The small molecule below binds the protein below.
Small molecule (SMILES): C[C@@H]1NC(=O)[C@H](C[C@@](C)(O)CO)NC(=O)[C@@H]2CC3=C(N=C4C=CC=CC43)SC[C@H](NC(=O)[C@@H]([C@H](C)O)NC1=O)C(=O)N1C[C@H](O)C[C@H]1C(=O)N[C@@H](C)C(=O)N2

Binding-site contacts:
Ligand atom CG contacts residue HIC75 of chain 1.G at 3.9 Å.
Ligand atom CE3 contacts residue PRO114 of chain 1.G at 4.0 Å (hydrophobic).
Ligand atom C contacts residue GLY199 of chain 1.C at 4.0 Å.
Ligand atom CD2 contacts residue TYR200 of chain 1.C at 3.6 Å (hydrophobic).
Ligand atom CG contacts residue SER201 of chain 1.C at 3.7 Å.
Ligand atom CZ2 contacts residue ARG179 of chain 1.G at 3.5 Å.
Ligand atom CB contacts residue GLY199 of chain 1.C at 3.6 Å.
Ligand atom O contacts residue GLN248 of chain 1.C at 3.4 Å (h-bond).
Ligand atom CD2 contacts residue SER201 of chain 1.C at 3.6 Å.
Ligand atom CB contacts residue GLY199 of chain 1.C at 3.6 Å.
Ligand atom CA contacts residue GLN248 of chain 1.C at 3.5 Å.
Ligand atom CH2 contacts residue PRO114 of chain 1.G at 3.9 Å (hydrophobic).
Ligand atom CB contacts residue SER201 of chain 1.C at 3.6 Å.
Ligand atom CE3 contacts residue SER201 of chain 1.C at 3.9 Å.
Ligand atom CD2 contacts residue ILE77 of chain 1.G at 3.6 Å (hydrophobic).
Ligand atom CG contacts residue ILE77 of chain 1.G at 4.0 Å (hydrophobic).
Ligand atom CZ2 contacts residue ILE77 of chain 1.G at 4.0 Å (hydrophobic).
Ligand atom CB contacts residue THR79 of chain 1.G at 3.8 Å.
Ligand atom CG2 contacts residue PHE202 of chain 1.C at 3.9 Å (hydrophobic).
Ligand atom CE2 contacts residue ILE77 of chain 1.G at 3.7 Å (hydrophobic).
Ligand atom CZ3 contacts residue GLY199 of chain 1.C at 3.6 Å.
Ligand atom CB contacts residue GLU74 of chain 1.G at 3.6 Å.
Ligand atom N contacts residue GLY199 of chain 1.C at 4.0 Å.
Ligand atom N contacts residue SER201 of chain 1.C at 3.7 Å.
Ligand atom N contacts residue GLY199 of chain 1.C at 3.5 Å (h-bond).
Ligand atom O2 contacts residue ARG198 of chain 1.C at 3.8 Å.
Ligand atom O contacts residue GLN248 of chain 1.C at 3.7 Å.
Ligand atom OD1 contacts residue HIC75 of chain 1.G at 3.7 Å.
Ligand atom CA contacts residue SER201 of chain 1.C at 3.2 Å.
Ligand atom CZ3 contacts residue PRO114 of chain 1.G at 3.6 Å (hydrophobic).
Ligand atom CD2 contacts residue GLY199 of chain 1.C at 3.7 Å.
Ligand atom CD1 contacts residue SER201 of chain 1.C at 3.9 Å.
Ligand atom CE3 contacts residue GLY199 of chain 1.C at 2.8 Å.
Ligand atom CG2 contacts residue SER201 of chain 1.C at 3.3 Å.
Ligand atom CD2 contacts residue ARG198 of chain 1.C at 3.8 Å.
Ligand atom CE2 contacts residue SER201 of chain 1.C at 3.9 Å.
Ligand atom CB contacts residue TYR200 of chain 1.C at 3.5 Å (hydrophobic).
Ligand atom N contacts residue SER201 of chain 1.C at 3.8 Å.
Ligand atom O contacts residue ILE77 of chain 1.G at 4.0 Å.
Ligand atom CE3 contacts residue ILE77 of chain 1.G at 3.8 Å (hydrophobic).

Sequence of chain 1.G:
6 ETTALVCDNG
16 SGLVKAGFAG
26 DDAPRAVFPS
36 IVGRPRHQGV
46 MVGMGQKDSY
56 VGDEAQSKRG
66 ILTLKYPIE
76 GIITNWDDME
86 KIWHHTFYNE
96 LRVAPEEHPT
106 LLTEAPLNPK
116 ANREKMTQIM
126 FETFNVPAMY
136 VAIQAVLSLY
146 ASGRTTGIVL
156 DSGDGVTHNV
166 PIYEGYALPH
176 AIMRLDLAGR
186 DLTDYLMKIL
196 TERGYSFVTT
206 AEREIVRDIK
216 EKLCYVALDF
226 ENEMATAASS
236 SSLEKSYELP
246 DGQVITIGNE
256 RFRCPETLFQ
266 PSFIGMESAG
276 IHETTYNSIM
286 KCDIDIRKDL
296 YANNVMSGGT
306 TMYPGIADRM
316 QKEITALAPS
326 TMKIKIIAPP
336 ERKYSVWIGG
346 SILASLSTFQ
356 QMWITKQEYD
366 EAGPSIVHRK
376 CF

Sequence of chain 1.C:
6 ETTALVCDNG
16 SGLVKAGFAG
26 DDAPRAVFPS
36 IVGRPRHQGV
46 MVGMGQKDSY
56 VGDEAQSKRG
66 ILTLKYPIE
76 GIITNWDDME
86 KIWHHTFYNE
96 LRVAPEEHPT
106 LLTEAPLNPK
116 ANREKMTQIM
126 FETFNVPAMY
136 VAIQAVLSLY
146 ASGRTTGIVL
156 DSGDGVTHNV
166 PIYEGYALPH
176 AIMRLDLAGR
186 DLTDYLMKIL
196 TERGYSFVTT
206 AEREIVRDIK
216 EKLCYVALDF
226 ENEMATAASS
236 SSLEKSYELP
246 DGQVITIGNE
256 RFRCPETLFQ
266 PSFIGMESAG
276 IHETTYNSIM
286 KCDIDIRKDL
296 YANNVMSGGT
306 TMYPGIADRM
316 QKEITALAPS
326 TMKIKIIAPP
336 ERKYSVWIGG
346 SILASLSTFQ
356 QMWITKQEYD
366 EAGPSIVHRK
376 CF